Sequence of chain 9.C:
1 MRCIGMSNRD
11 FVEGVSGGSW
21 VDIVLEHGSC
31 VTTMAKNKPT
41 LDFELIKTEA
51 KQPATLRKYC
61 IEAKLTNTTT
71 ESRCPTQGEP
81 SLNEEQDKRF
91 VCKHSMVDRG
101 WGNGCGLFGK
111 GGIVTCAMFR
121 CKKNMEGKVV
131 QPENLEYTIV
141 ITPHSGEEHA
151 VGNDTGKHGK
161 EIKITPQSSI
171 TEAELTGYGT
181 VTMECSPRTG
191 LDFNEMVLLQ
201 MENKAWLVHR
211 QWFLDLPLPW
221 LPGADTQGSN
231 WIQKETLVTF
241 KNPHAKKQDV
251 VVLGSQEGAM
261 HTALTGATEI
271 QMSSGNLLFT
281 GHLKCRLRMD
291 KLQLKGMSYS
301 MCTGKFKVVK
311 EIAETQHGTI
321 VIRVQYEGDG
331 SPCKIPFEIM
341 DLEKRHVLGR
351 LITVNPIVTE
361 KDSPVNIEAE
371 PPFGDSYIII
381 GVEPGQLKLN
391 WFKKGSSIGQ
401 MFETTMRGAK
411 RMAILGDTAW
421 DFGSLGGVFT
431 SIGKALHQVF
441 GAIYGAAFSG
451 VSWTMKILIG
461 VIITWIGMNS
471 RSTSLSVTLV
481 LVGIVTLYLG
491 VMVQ

Binding-site contacts:
Ligand atom C8 contacts residue ARG89 of chain 9.C at 3.3 Å.
Ligand atom C5 contacts residue ASN67 of chain 9.C at 3.7 Å.
Ligand atom C4 contacts residue ASN67 of chain 9.C at 4.2 Å.
Ligand atom C1 contacts residue ASN67 of chain 9.C at 1.4 Å.
Ligand atom C8 contacts residue MET118 of chain 9.C at 3.8 Å (hydrophobic).
Ligand atom O7 contacts residue SER300 of chain 11.E at 4.3 Å.
Ligand atom N2 contacts residue MET118 of chain 9.C at 3.6 Å.
Ligand atom C2 contacts residue ASN67 of chain 9.C at 2.5 Å.
Ligand atom O5 contacts residue ASN67 of chain 9.C at 2.4 Å (h-bond).
Ligand atom N2 contacts residue ASN67 of chain 9.C at 2.9 Å (h-bond).
Ligand atom C7 contacts residue MET118 of chain 9.C at 4.0 Å (hydrophobic).
Ligand atom C1 contacts residue MET118 of chain 9.C at 4.1 Å (hydrophobic).
Ligand atom C7 contacts residue SER300 of chain 11.E at 3.4 Å.
Ligand atom O7 contacts residue ASN67 of chain 9.C at 3.3 Å (h-bond).
Ligand atom N2 contacts residue SER300 of chain 11.E at 3.9 Å.
Ligand atom C8 contacts residue ASN67 of chain 9.C at 4.4 Å.
Ligand atom C8 contacts residue SER300 of chain 11.E at 1.9 Å.
Ligand atom C3 contacts residue ASN67 of chain 9.C at 3.8 Å.
Ligand atom C7 contacts residue ASN67 of chain 9.C at 3.3 Å.
Ligand atom C8 contacts residue PHE90 of chain 9.C at 3.7 Å (hydrophobic).
Ligand atom C7 contacts residue PHE90 of chain 9.C at 4.2 Å (hydrophobic).
Ligand atom O7 contacts residue PHE90 of chain 9.C at 4.4 Å.
Ligand atom C2 contacts residue MET118 of chain 9.C at 4.5 Å (hydrophobic).

Sequence of chain 11.E:
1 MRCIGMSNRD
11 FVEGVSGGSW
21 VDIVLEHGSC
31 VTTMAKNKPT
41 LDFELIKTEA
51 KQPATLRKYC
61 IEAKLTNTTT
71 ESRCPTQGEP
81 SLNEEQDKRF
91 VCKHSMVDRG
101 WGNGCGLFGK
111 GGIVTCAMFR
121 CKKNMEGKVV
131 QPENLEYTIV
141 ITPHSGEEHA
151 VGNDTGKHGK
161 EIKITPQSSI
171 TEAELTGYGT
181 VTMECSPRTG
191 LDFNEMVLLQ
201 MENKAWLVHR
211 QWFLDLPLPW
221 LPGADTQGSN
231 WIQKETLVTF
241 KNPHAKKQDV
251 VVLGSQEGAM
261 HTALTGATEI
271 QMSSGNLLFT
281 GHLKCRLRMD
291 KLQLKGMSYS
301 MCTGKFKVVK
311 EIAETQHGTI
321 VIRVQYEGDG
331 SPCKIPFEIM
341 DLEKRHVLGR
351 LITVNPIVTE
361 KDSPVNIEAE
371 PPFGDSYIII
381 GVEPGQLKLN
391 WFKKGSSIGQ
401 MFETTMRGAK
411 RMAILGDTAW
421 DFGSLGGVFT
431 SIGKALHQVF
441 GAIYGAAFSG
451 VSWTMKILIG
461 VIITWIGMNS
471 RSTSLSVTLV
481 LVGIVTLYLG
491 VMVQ

The protein below binds the small molecule below.
Small molecule (SMILES): CC(=O)N[C@@H]1[C@@H](O)[C@H](O)[C@@H](CO)O[C@H]1O